Binding-site contacts:
Ligand atom O5 contacts residue ASN386 of chain 1.B at 2.3 Å (h-bond).
Ligand atom C6 contacts residue THR388 of chain 1.B at 4.0 Å.
Ligand atom O7 contacts residue ASN386 of chain 1.B at 3.5 Å (h-bond).
Ligand atom C2 contacts residue GLU525 of chain 1.B at 4.1 Å.
Ligand atom C5 contacts residue ALA389 of chain 1.B at 4.4 Å (hydrophobic).
Ligand atom O6 contacts residue ALA389 of chain 1.B at 4.3 Å.
Ligand atom C2 contacts residue ASN386 of chain 1.B at 2.5 Å.
Ligand atom O5 contacts residue THR388 of chain 1.B at 4.4 Å.
Ligand atom C5 contacts residue GLU525 of chain 1.B at 4.1 Å.
Ligand atom C3 contacts residue ASN386 of chain 1.B at 3.8 Å.
Ligand atom C1 contacts residue ASN386 of chain 1.B at 1.4 Å.
Ligand atom C1 contacts residue GLU525 of chain 1.B at 4.1 Å.
Ligand atom C5 contacts residue THR388 of chain 1.B at 4.0 Å.
Ligand atom N2 contacts residue ASN386 of chain 1.B at 3.0 Å (h-bond).
Ligand atom O5 contacts residue ALA389 of chain 1.B at 3.8 Å.
Ligand atom C7 contacts residue ASN386 of chain 1.B at 3.5 Å.
Ligand atom O6 contacts residue MET526 of chain 1.B at 3.9 Å.
Ligand atom C6 contacts residue ALA389 of chain 1.B at 4.3 Å (hydrophobic).
Ligand atom C4 contacts residue GLU525 of chain 1.B at 4.0 Å.
Ligand atom C6 contacts residue ILE392 of chain 1.B at 4.0 Å (hydrophobic).
Ligand atom O5 contacts residue GLU525 of chain 1.B at 3.4 Å (salt-bridge).
Ligand atom C6 contacts residue GLU525 of chain 1.B at 4.1 Å.
Ligand atom O6 contacts residue ILE392 of chain 1.B at 4.1 Å.
Ligand atom C5 contacts residue ASN386 of chain 1.B at 3.6 Å.
Ligand atom O6 contacts residue GLU525 of chain 1.B at 3.0 Å (salt-bridge).
Ligand atom C4 contacts residue ASN386 of chain 1.B at 4.2 Å.
Ligand atom C1 contacts residue ALA389 of chain 1.B at 4.5 Å (hydrophobic).

A protein and the small-molecule ligand that binds it are described below.
Small molecule (SMILES): CC(=O)N[C@@H]1[C@@H](O)[C@H](O)[C@@H](CO)O[C@H]1O

Sequence of chain 1.B:
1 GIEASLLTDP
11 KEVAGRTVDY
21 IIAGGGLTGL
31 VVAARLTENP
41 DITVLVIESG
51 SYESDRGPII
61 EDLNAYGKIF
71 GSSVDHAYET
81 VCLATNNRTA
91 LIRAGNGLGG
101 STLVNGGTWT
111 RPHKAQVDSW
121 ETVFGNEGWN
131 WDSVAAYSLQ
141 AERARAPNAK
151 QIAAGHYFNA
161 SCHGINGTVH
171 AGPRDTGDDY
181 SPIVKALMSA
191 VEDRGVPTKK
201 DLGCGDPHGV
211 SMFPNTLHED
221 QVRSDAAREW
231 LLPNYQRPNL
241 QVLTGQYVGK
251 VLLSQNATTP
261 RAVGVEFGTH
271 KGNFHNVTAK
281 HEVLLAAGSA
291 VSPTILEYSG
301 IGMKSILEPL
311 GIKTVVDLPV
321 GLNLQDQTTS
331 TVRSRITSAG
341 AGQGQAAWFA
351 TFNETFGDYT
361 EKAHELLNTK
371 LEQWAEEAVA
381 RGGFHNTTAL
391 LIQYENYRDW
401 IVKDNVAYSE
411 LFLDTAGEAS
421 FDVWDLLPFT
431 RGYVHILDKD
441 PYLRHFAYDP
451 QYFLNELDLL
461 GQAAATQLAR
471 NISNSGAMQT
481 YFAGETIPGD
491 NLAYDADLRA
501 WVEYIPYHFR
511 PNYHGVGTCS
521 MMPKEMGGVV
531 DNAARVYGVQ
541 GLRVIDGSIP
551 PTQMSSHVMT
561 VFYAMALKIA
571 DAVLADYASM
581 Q